This protein binds this small molecule.
Small molecule (SMILES): NS(=O)(=O)c1cc2c(cc1Cl)N[C@H]([C@H]1C[C@H]3C=C[C@@H]1C3)NS2(=O)=O

Sequence of chain 2.C:
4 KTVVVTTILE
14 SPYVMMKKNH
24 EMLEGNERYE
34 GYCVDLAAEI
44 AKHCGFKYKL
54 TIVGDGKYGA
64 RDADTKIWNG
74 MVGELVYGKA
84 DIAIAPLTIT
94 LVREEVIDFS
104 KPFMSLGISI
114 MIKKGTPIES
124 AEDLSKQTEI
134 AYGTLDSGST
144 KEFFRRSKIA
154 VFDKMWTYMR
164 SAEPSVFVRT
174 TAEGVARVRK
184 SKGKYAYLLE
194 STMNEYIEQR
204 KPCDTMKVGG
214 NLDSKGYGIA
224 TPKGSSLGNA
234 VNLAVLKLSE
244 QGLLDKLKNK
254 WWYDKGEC

Binding-site contacts:
Ligand atom C13 contacts residue LEU247 of chain 2.C at 4.0 Å (hydrophobic).
Ligand atom C7 contacts residue LEU239 of chain 2.C at 3.2 Å (hydrophobic).
Ligand atom C6 contacts residue LEU239 of chain 2.C at 4.0 Å (hydrophobic).
Ligand atom C14 contacts residue LEU247 of chain 2.C at 3.7 Å (hydrophobic).
Ligand atom C12 contacts residue PHE106 of chain 2.C at 3.9 Å (hydrophobic).
Ligand atom C10 contacts residue SER242 of chain 2.C at 3.7 Å.
Ligand atom CL contacts residue ASP248 of chain 2.C at 3.0 Å.
Ligand atom N1 contacts residue PRO105 of chain 2.C at 2.8 Å (h-bond).
Ligand atom C14 contacts residue PHE106 of chain 2.C at 4.1 Å (hydrophobic).
Ligand atom C9 contacts residue PHE106 of chain 2.C at 4.1 Å (hydrophobic).
Ligand atom C1 contacts residue SER242 of chain 2.C at 4.0 Å.
Ligand atom C11 contacts residue SER108 of chain 2.C at 3.5 Å.
Ligand atom C2 contacts residue PRO105 of chain 2.C at 3.9 Å (hydrophobic).
Ligand atom C11 contacts residue PHE106 of chain 2.C at 4.0 Å (hydrophobic).
Ligand atom O4 contacts residue LYS251 of chain 2.C at 3.6 Å.
Ligand atom C13 contacts residue PHE106 of chain 2.C at 3.9 Å (hydrophobic).
Ligand atom C6 contacts residue SER242 of chain 2.C at 3.3 Å.
Ligand atom C5 contacts residue LEU239 of chain 2.C at 3.5 Å (hydrophobic).
Ligand atom C11 contacts residue MET107 of chain 2.C at 3.8 Å (hydrophobic).
Ligand atom C7 contacts residue LYS104 of chain 2.C at 3.5 Å.
Ligand atom O3 contacts residue MET107 of chain 2.C at 3.5 Å.
Ligand atom N2 contacts residue PRO105 of chain 2.C at 3.9 Å.
Ligand atom O2 contacts residue PRO105 of chain 2.C at 3.6 Å.
Ligand atom O2 contacts residue MET107 of chain 2.C at 3.5 Å.
Ligand atom O1 contacts residue SER108 of chain 2.C at 3.4 Å (h-bond).
Ligand atom C9 contacts residue SER108 of chain 2.C at 4.0 Å.
Ligand atom C12 contacts residue MET107 of chain 2.C at 4.2 Å (hydrophobic).
Ligand atom N2 contacts residue SER242 of chain 2.C at 3.0 Å (h-bond).
Ligand atom S1 contacts residue SER108 of chain 2.C at 3.4 Å (h-bond).
Ligand atom C1 contacts residue PRO105 of chain 2.C at 3.4 Å (hydrophobic).
Ligand atom C10 contacts residue PHE106 of chain 2.C at 4.2 Å (hydrophobic).
Ligand atom O3 contacts residue SER108 of chain 2.C at 3.2 Å (h-bond).
Ligand atom CL contacts residue LEU247 of chain 2.C at 3.3 Å.
Ligand atom C2 contacts residue LYS104 of chain 2.C at 4.0 Å.
Ligand atom C8 contacts residue SER242 of chain 2.C at 3.9 Å.
Ligand atom C8 contacts residue PRO105 of chain 2.C at 3.4 Å (hydrophobic).
Ligand atom C14 contacts residue SER242 of chain 2.C at 3.5 Å.
Ligand atom O2 contacts residue SER108 of chain 2.C at 2.8 Å (h-bond).
Ligand atom O4 contacts residue MET107 of chain 2.C at 4.1 Å.
Ligand atom S1 contacts residue PRO105 of chain 2.C at 3.9 Å.